Sequence of chain 1.C:
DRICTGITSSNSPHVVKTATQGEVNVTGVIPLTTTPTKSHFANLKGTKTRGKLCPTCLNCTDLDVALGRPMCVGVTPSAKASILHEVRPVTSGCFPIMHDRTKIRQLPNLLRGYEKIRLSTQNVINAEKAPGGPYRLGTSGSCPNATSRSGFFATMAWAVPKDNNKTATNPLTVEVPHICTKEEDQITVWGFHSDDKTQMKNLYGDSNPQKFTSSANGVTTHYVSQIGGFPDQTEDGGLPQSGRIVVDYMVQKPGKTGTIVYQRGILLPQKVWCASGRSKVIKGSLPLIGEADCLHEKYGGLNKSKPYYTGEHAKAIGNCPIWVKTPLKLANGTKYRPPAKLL

The protein below binds the small molecule below.
Small molecule (SMILES): CC(=O)N[C@H]1[C@H](O[C@H]2[C@H](O)[C@@H](NC(C)=O)CO[C@@H]2CO)O[C@H](CO)[C@@H](O)[C@@H]1O

Binding-site contacts:
Ligand atom C7 contacts residue GLU291 of chain 1.C at 4.0 Å.
Ligand atom C4 contacts residue GLU291 of chain 1.C at 4.5 Å.
Ligand atom C5 contacts residue GLU291 of chain 1.C at 4.3 Å.
Ligand atom C2 contacts residue GLU291 of chain 1.C at 3.8 Å.
Ligand atom C4 contacts residue ASN303 of chain 1.C at 4.2 Å.
Ligand atom C7 contacts residue ASN303 of chain 1.C at 3.3 Å.
Ligand atom O5 contacts residue GLU291 of chain 1.C at 4.5 Å.
Ligand atom O7 contacts residue LEU302 of chain 1.C at 4.2 Å.
Ligand atom O3 contacts residue GLU291 of chain 1.C at 4.4 Å.
Ligand atom O7 contacts residue GLY301 of chain 1.C at 4.0 Å.
Ligand atom C8 contacts residue ASN303 of chain 1.C at 3.2 Å.
Ligand atom C1 contacts residue ASN303 of chain 1.C at 1.4 Å.
Ligand atom N2 contacts residue ASN303 of chain 1.C at 2.9 Å (h-bond).
Ligand atom N2 contacts residue GLU291 of chain 1.C at 3.5 Å (salt-bridge).
Ligand atom O7 contacts residue ASN303 of chain 1.C at 4.2 Å.
Ligand atom C3 contacts residue ASN303 of chain 1.C at 3.8 Å.
Ligand atom C3 contacts residue GLU291 of chain 1.C at 3.5 Å.
Ligand atom C5 contacts residue ASN303 of chain 1.C at 3.7 Å.
Ligand atom O5 contacts residue ASN303 of chain 1.C at 2.4 Å (h-bond).
Ligand atom C2 contacts residue ASN303 of chain 1.C at 2.5 Å.
Ligand atom C1 contacts residue GLU291 of chain 1.C at 3.7 Å.
Ligand atom O7 contacts residue GLU291 of chain 1.C at 3.1 Å (salt-bridge).
Ligand atom C8 contacts residue GLU291 of chain 1.C at 3.8 Å.